The small molecule below binds the protein below.
Small molecule (SMILES): O=C(/C=C/c1ccc(O)cc1)O[C@@H]1O[C@H](CO)[C@@H](O)[C@H](O)[C@H]1O

Binding-site contacts:
Ligand atom C2 contacts residue ASN273 of chain 2.A at 3.4 Å.
Ligand atom O4' contacts residue SER663 of chain 2.A at 3.6 Å.
Ligand atom C6 contacts residue ASN273 of chain 2.A at 3.5 Å.
Ligand atom O1' contacts residue ASN273 of chain 2.A at 3.4 Å (h-bond).
Ligand atom O3' contacts residue GLU661 of chain 2.A at 2.7 Å (salt-bridge).
Ligand atom C2' contacts residue GLU661 of chain 2.A at 3.8 Å.
Ligand atom C10 contacts residue GLU77 of chain 2.A at 3.4 Å.
Ligand atom O5' contacts residue HIS366 of chain 2.A at 3.6 Å.
Ligand atom C3 contacts residue ASN273 of chain 2.A at 3.7 Å.
Ligand atom C8 contacts residue PHE274 of chain 2.A at 3.7 Å (hydrophobic).
Ligand atom O8 contacts residue PHE274 of chain 2.A at 3.2 Å (h-bond).
Ligand atom C5' contacts residue LEU125 of chain 2.A at 3.8 Å (hydrophobic).
Ligand atom O2' contacts residue TYR562 of chain 2.A at 3.1 Å (h-bond).
Ligand atom C7 contacts residue PHE274 of chain 2.A at 3.8 Å (hydrophobic).
Ligand atom C9 contacts residue ASN271 of chain 2.A at 3.2 Å.
Ligand atom C6' contacts residue HIS366 of chain 2.A at 3.4 Å.
Ligand atom O3' contacts residue ALA662 of chain 2.A at 3.3 Å (h-bond).
Ligand atom O4' contacts residue ASN473 of chain 2.A at 3.5 Å (h-bond).
Ligand atom C5 contacts residue ASN273 of chain 2.A at 3.6 Å.
Ligand atom O8 contacts residue ARG281 of chain 2.A at 3.5 Å (salt-bridge).
Ligand atom O2' contacts residue GLU661 of chain 2.A at 3.2 Å (salt-bridge).
Ligand atom O2 contacts residue LEU125 of chain 2.A at 3.2 Å (h-bond).
Ligand atom O3' contacts residue SER663 of chain 2.A at 3.0 Å (h-bond).
Ligand atom C3' contacts residue GLU661 of chain 2.A at 3.3 Å.
Ligand atom O5' contacts residue LEU125 of chain 2.A at 3.8 Å.
Ligand atom O2' contacts residue ASN273 of chain 2.A at 2.9 Å (h-bond).
Ligand atom O1' contacts residue HIS366 of chain 2.A at 3.8 Å.
Ligand atom C7 contacts residue HIS330 of chain 2.A at 3.5 Å.
Ligand atom C6' contacts residue ASN473 of chain 2.A at 3.4 Å.
Ligand atom O6' contacts residue ASN473 of chain 2.A at 2.8 Å (h-bond).
Ligand atom O3' contacts residue GLY664 of chain 2.A at 3.1 Å (h-bond).
Ligand atom O6' contacts residue HIS366 of chain 2.A at 2.7 Å.
Ligand atom C2' contacts residue HIS366 of chain 2.A at 3.4 Å.
Ligand atom C9 contacts residue GLU77 of chain 2.A at 3.6 Å.
Ligand atom C4 contacts residue LEU125 of chain 2.A at 3.8 Å (hydrophobic).
Ligand atom C8 contacts residue HIS330 of chain 2.A at 3.6 Å.
Ligand atom O4' contacts residue GLY664 of chain 2.A at 2.9 Å (h-bond).
Ligand atom C10 contacts residue ASN271 of chain 2.A at 3.4 Å.
Ligand atom C2 contacts residue LEU125 of chain 2.A at 3.6 Å (hydrophobic).
Ligand atom C9 contacts residue HIS330 of chain 2.A at 3.7 Å.

Sequence of chain 2.A:
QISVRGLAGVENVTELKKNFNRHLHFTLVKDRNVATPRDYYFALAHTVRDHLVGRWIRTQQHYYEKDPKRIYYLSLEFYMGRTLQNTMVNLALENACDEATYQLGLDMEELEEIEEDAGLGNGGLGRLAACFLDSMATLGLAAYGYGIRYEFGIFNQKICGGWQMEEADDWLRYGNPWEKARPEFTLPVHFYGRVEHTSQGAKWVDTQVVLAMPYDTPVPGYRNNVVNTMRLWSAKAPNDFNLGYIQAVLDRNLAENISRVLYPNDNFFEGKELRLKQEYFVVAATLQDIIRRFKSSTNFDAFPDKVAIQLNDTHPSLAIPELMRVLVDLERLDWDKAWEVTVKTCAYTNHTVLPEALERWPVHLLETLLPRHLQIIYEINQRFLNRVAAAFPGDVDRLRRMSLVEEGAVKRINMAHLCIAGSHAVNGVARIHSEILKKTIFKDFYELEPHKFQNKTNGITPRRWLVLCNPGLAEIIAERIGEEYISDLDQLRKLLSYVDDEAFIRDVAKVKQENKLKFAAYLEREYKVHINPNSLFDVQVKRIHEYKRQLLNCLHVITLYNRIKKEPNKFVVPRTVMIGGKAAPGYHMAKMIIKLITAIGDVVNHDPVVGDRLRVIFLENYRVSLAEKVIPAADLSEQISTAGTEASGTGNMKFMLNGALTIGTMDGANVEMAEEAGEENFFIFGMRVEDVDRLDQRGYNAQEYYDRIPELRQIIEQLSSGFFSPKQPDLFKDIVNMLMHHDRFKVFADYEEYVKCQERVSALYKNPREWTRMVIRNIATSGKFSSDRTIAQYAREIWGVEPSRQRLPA